A small-molecule ligand and the protein it binds are described below.
Small molecule (SMILES): Cc1cc2c(-c3cncc(N)c3)cnc(N[C@@H]3CCNC[C@H]3OCC3CCS(=O)(=O)CC3)c2[nH]c1=O

Binding-site contacts:
Ligand atom C13 contacts residue ASN99 of chain 1.A at 3.7 Å.
Ligand atom C52 contacts residue LEU53 of chain 1.A at 4.0 Å (hydrophobic).
Ligand atom C01 contacts residue PHE42 of chain 1.A at 4.0 Å (hydrophobic).
Ligand atom C55 contacts residue ILE105 of chain 1.A at 3.9 Å (hydrophobic).
Ligand atom C16 contacts residue LEU53 of chain 1.A at 4.0 Å (hydrophobic).
Ligand atom C16 contacts residue ASN99 of chain 1.A at 3.9 Å.
Ligand atom N60 contacts residue PRO41 of chain 1.A at 3.9 Å.
Ligand atom C05 contacts residue ILE105 of chain 1.A at 3.7 Å (hydrophobic).
Ligand atom N14 contacts residue LEU53 of chain 1.A at 4.1 Å.
Ligand atom C63 contacts residue LEU51 of chain 1.A at 3.9 Å (hydrophobic).
Ligand atom C58 contacts residue TRP40 of chain 1.A at 4.1 Å (hydrophobic).
Ligand atom C13 contacts residue LEU53 of chain 1.A at 3.8 Å (hydrophobic).
Ligand atom C21 contacts residue ASN99 of chain 1.A at 3.3 Å.
Ligand atom C01 contacts residue VAL46 of chain 1.A at 3.7 Å (hydrophobic).
Ligand atom C61 contacts residue PRO41 of chain 1.A at 3.8 Å (hydrophobic).
Ligand atom C21 contacts residue ASP103 of chain 1.A at 3.8 Å.
Ligand atom C06 contacts residue ILE105 of chain 1.A at 3.6 Å (hydrophobic).
Ligand atom C57 contacts residue LEU51 of chain 1.A at 3.9 Å (hydrophobic).
Ligand atom C67 contacts residue LEU51 of chain 1.A at 3.3 Å (hydrophobic).
Ligand atom C18 contacts residue ASN99 of chain 1.A at 4.0 Å.
Ligand atom N64 contacts residue PRO41 of chain 1.A at 3.8 Å.
Ligand atom N64 contacts residue GLN44 of chain 1.A at 3.6 Å (h-bond).
Ligand atom N14 contacts residue ASN99 of chain 1.A at 3.0 Å (h-bond).
Ligand atom C52 contacts residue ASN99 of chain 1.A at 3.8 Å.
Ligand atom O56 contacts residue ASN99 of chain 1.A at 2.8 Å (h-bond).
Ligand atom N14 contacts residue TYR98 of chain 1.A at 4.0 Å.
Ligand atom N53 contacts residue ILE105 of chain 1.A at 4.1 Å.
Ligand atom N60 contacts residue TRP40 of chain 1.A at 3.0 Å.
Ligand atom C55 contacts residue ASN99 of chain 1.A at 3.5 Å.
Ligand atom C18 contacts residue LEU53 of chain 1.A at 3.9 Å (hydrophobic).
Ligand atom O56 contacts residue TYR56 of chain 1.A at 3.8 Å.
Ligand atom C08 contacts residue ILE105 of chain 1.A at 4.0 Å (hydrophobic).
Ligand atom N53 contacts residue ASN99 of chain 1.A at 3.0 Å (h-bond).
Ligand atom C26 contacts residue ASP103 of chain 1.A at 3.2 Å.
Ligand atom C63 contacts residue PRO41 of chain 1.A at 3.8 Å (hydrophobic).
Ligand atom N64 contacts residue LEU51 of chain 1.A at 4.0 Å.
Ligand atom C26 contacts residue ASN99 of chain 1.A at 3.5 Å.
Ligand atom N24 contacts residue ASN99 of chain 1.A at 3.8 Å.
Ligand atom N24 contacts residue ASP103 of chain 1.A at 2.9 Å (salt-bridge).
Ligand atom C61 contacts residue TRP40 of chain 1.A at 3.4 Å (hydrophobic).

Sequence of chain 1.A:
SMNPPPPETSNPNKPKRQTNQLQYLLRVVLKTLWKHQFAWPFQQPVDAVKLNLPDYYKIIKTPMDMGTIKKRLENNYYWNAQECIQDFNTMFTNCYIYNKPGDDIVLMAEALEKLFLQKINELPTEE